Sequence of chain 6.A:
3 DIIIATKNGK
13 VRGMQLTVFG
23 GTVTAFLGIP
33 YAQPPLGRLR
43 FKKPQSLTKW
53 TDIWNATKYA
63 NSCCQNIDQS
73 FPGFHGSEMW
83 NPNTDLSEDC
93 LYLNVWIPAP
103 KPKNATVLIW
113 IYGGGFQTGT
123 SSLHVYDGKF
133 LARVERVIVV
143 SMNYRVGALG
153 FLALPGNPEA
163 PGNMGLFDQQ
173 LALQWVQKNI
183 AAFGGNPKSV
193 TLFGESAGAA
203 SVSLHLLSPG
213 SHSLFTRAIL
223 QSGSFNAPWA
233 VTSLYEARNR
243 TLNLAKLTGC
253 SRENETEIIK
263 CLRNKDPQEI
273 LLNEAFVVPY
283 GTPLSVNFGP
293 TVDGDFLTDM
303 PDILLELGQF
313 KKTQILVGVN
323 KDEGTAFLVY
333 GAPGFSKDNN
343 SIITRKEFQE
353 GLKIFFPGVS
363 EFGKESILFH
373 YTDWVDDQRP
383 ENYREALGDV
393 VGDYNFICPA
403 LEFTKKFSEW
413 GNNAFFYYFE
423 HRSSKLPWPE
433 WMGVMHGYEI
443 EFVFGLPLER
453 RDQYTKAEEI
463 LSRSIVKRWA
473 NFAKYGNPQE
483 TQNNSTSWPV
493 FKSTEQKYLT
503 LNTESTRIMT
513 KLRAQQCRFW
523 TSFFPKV

The protein below binds the small molecule below.
Small molecule (SMILES): CC(=O)N[C@H]1CO[C@H](CO[C@H]2O[C@@H](C)[C@@H](O)[C@@H](O)[C@@H]2O)[C@@H](O)[C@@H]1O

Binding-site contacts:
Ligand atom C5 contacts residue ASN188 of chain 6.A at 4.1 Å.
Ligand atom C2 contacts residue ASN188 of chain 6.A at 4.4 Å.
Ligand atom O5 contacts residue ASN188 of chain 6.A at 3.5 Å (h-bond).
Ligand atom C3 contacts residue ASN106 of chain 6.A at 4.0 Å.
Ligand atom C3 contacts residue SER191 of chain 6.A at 4.3 Å.
Ligand atom O4 contacts residue ARG219 of chain 6.A at 4.0 Å.
Ligand atom O6 contacts residue LYS190 of chain 6.A at 4.1 Å.
Ligand atom O3 contacts residue SER191 of chain 6.A at 3.2 Å.
Ligand atom C8 contacts residue ASN106 of chain 6.A at 3.5 Å.
Ligand atom O4 contacts residue SER191 of chain 6.A at 3.0 Å (h-bond).
Ligand atom O5 contacts residue ASN188 of chain 6.A at 4.2 Å.
Ligand atom C6 contacts residue ASN188 of chain 6.A at 4.0 Å.
Ligand atom C1 contacts residue ASN188 of chain 6.A at 4.0 Å.
Ligand atom C6 contacts residue ASN188 of chain 6.A at 2.9 Å.
Ligand atom C5 contacts residue ASN106 of chain 6.A at 3.6 Å.
Ligand atom O4 contacts residue LYS476 of chain 6.A at 3.3 Å (salt-bridge).
Ligand atom C1 contacts residue ASN188 of chain 6.A at 3.7 Å.
Ligand atom O4 contacts residue LYS190 of chain 6.A at 3.6 Å (salt-bridge).
Ligand atom C6 contacts residue LYS190 of chain 6.A at 4.1 Å.
Ligand atom O3 contacts residue ASN188 of chain 6.A at 4.4 Å.
Ligand atom C4 contacts residue LYS476 of chain 6.A at 4.3 Å.
Ligand atom O6 contacts residue ASN188 of chain 6.A at 3.0 Å (h-bond).
Ligand atom C7 contacts residue ASN106 of chain 6.A at 3.4 Å.
Ligand atom C2 contacts residue LYS190 of chain 6.A at 4.0 Å.
Ligand atom C5 contacts residue LYS190 of chain 6.A at 4.3 Å.
Ligand atom C4 contacts residue SER191 of chain 6.A at 4.2 Å.
Ligand atom C3 contacts residue LYS190 of chain 6.A at 3.8 Å.
Ligand atom C1 contacts residue ASN106 of chain 6.A at 1.5 Å.
Ligand atom C5 contacts residue ASN188 of chain 6.A at 3.9 Å.
Ligand atom C4 contacts residue ASN106 of chain 6.A at 4.4 Å.
Ligand atom C6 contacts residue SER191 of chain 6.A at 3.7 Å.
Ligand atom O7 contacts residue ASN106 of chain 6.A at 4.0 Å.
Ligand atom C2 contacts residue ASN106 of chain 6.A at 2.7 Å.
Ligand atom N2 contacts residue ASN106 of chain 6.A at 3.1 Å (h-bond).
Ligand atom O3 contacts residue LYS190 of chain 6.A at 2.6 Å (salt-bridge).
Ligand atom O5 contacts residue ASN106 of chain 6.A at 2.3 Å (h-bond).